A small-molecule ligand and the protein it binds are described below.
Small molecule (SMILES): CCCCCCCCCCO[C@@H]1O[C@H](CO)[C@@H](O[C@H]2O[C@H](CO)[C@@H](O)[C@H](O)[C@H]2O)[C@H](O)[C@H]1O

Binding-site contacts:
Ligand atom C37 contacts residue VAL79 of chain 1.D at 4.0 Å (hydrophobic).
Ligand atom C18 contacts residue TRP75 of chain 1.D at 4.1 Å (hydrophobic).
Ligand atom C34 contacts residue VAL79 of chain 1.D at 4.0 Å (hydrophobic).
Ligand atom C28 contacts residue TRP75 of chain 1.D at 4.0 Å (hydrophobic).
Ligand atom C40 contacts residue VAL79 of chain 1.D at 3.9 Å (hydrophobic).
Ligand atom C25 contacts residue TRP75 of chain 1.D at 3.8 Å (hydrophobic).
Ligand atom C19 contacts residue TRP75 of chain 1.D at 3.8 Å (hydrophobic).
Ligand atom C22 contacts residue TRP75 of chain 1.D at 3.7 Å (hydrophobic).

Sequence of chain 1.D:
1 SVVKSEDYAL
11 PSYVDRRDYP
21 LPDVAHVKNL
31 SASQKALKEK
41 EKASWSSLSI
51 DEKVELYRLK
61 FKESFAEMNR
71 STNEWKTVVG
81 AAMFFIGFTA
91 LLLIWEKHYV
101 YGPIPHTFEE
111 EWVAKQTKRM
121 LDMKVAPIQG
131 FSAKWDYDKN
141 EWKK